Sequence of chain 2.A:
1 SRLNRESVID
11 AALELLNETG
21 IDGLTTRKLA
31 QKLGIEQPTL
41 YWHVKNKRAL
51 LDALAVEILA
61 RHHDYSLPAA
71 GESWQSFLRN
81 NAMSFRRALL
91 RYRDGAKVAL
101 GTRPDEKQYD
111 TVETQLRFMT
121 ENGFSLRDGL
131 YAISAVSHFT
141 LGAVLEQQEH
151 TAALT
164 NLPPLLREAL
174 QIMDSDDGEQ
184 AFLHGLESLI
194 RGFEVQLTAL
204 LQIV

The small molecule below binds the protein below.
Small molecule (SMILES): CN(C)C1C(O)=C(C(N)=O)C(=O)[C@@]2(O)C(O)=C3C(=O)c4c(O)cccc4[C@@](C)(O)[C@H]3C[C@@H]12

Sequence of chain 1.A:
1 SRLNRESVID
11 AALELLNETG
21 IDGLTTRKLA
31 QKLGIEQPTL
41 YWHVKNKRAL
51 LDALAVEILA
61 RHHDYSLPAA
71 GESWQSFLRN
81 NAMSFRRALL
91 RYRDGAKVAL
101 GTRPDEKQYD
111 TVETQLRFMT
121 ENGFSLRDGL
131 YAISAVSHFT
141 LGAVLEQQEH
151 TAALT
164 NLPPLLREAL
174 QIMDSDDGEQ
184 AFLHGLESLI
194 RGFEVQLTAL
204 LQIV

Binding-site contacts:
Ligand atom C4 contacts residue GLN115 of chain 1.A at 3.5 Å.
Ligand atom O11 contacts residue MG1 of chain 1.F at 2.1 Å.
Ligand atom C3 contacts residue GLN115 of chain 1.A at 3.5 Å.
Ligand atom C42 contacts residue ILE133 of chain 1.A at 3.8 Å (hydrophobic).
Ligand atom C12 contacts residue MG1 of chain 1.F at 3.0 Å.
Ligand atom O1 contacts residue VAL112 of chain 1.A at 3.7 Å.
Ligand atom C7 contacts residue LEU169 of chain 2.A at 3.7 Å (hydrophobic).
Ligand atom C43 contacts residue SER137 of chain 1.A at 3.6 Å.
Ligand atom C43 contacts residue PHE85 of chain 1.A at 3.4 Å (hydrophobic).
Ligand atom C9 contacts residue LEU173 of chain 2.A at 3.6 Å (hydrophobic).
Ligand atom C21 contacts residue HIS63 of chain 1.A at 3.5 Å.
Ligand atom O10 contacts residue MET176 of chain 2.A at 3.8 Å.
Ligand atom C11 contacts residue MG1 of chain 1.F at 3.1 Å.
Ligand atom N21 contacts residue LEU59 of chain 1.A at 3.5 Å.
Ligand atom O21 contacts residue GLN115 of chain 1.A at 3.2 Å (h-bond).
Ligand atom C5 contacts residue ILE133 of chain 1.A at 3.7 Å (hydrophobic).
Ligand atom O10 contacts residue ARG103 of chain 1.A at 3.3 Å.
Ligand atom C1B contacts residue MG1 of chain 1.F at 3.4 Å.
Ligand atom O6 contacts residue PRO104 of chain 1.A at 3.5 Å.
Ligand atom C4 contacts residue ASN81 of chain 1.A at 3.7 Å.
Ligand atom C8 contacts residue MET176 of chain 2.A at 3.5 Å (hydrophobic).
Ligand atom C9 contacts residue MET176 of chain 2.A at 3.0 Å (hydrophobic).
Ligand atom O1C contacts residue PHE85 of chain 1.A at 3.4 Å.
Ligand atom C43 contacts residue ASN81 of chain 1.A at 3.5 Å.
Ligand atom O12 contacts residue MG1 of chain 1.F at 2.0 Å.
Ligand atom O3 contacts residue GLN115 of chain 1.A at 3.2 Å (h-bond).
Ligand atom C10 contacts residue MET176 of chain 2.A at 3.8 Å (hydrophobic).
Ligand atom C3 contacts residue HIS63 of chain 1.A at 3.7 Å.
Ligand atom C8 contacts residue LEU169 of chain 2.A at 3.7 Å (hydrophobic).
Ligand atom C42 contacts residue SER137 of chain 1.A at 3.5 Å.
Ligand atom O6 contacts residue VAL112 of chain 1.A at 3.1 Å.
Ligand atom C42 contacts residue ASN81 of chain 1.A at 2.9 Å.
Ligand atom O21 contacts residue SER66 of chain 1.A at 3.5 Å.
Ligand atom O3 contacts residue HIS63 of chain 1.A at 2.9 Å (h-bond).
Ligand atom O3 contacts residue ASN81 of chain 1.A at 2.8 Å (h-bond).
Ligand atom N4 contacts residue ASN81 of chain 1.A at 2.7 Å (h-bond).
Ligand atom O21 contacts residue HIS63 of chain 1.A at 3.1 Å (h-bond).
Ligand atom C5 contacts residue GLN115 of chain 1.A at 3.4 Å.
Ligand atom C10 contacts residue PRO104 of chain 1.A at 3.7 Å (hydrophobic).
Ligand atom C41 contacts residue SER137 of chain 1.A at 3.6 Å.